Binding-site contacts:
Ligand atom C8 contacts residue ASN246 of chain 1.G at 4.4 Å.
Ligand atom C5 contacts residue ASN246 of chain 1.G at 3.7 Å.
Ligand atom O6 contacts residue ASN234 of chain 1.G at 3.4 Å (h-bond).
Ligand atom C7 contacts residue VAL92 of chain 1.G at 4.0 Å (hydrophobic).
Ligand atom C6 contacts residue VAL92 of chain 1.G at 4.1 Å (hydrophobic).
Ligand atom C3 contacts residue ASN246 of chain 1.G at 3.9 Å.
Ligand atom N2 contacts residue ASN246 of chain 1.G at 3.0 Å (h-bond).
Ligand atom C8 contacts residue GLU90 of chain 1.G at 3.6 Å.
Ligand atom C1 contacts residue ASN234 of chain 1.G at 4.4 Å.
Ligand atom C2 contacts residue ASN246 of chain 1.G at 2.6 Å.
Ligand atom O6 contacts residue GLU90 of chain 1.G at 4.1 Å.
Ligand atom O7 contacts residue ASN246 of chain 1.G at 3.4 Å (h-bond).
Ligand atom O5 contacts residue ASN246 of chain 1.G at 2.4 Å (h-bond).
Ligand atom C5 contacts residue VAL92 of chain 1.G at 4.0 Å (hydrophobic).
Ligand atom C7 contacts residue ASN246 of chain 1.G at 3.3 Å.
Ligand atom C6 contacts residue ASN234 of chain 1.G at 3.8 Å.
Ligand atom C8 contacts residue VAL92 of chain 1.G at 3.8 Å (hydrophobic).
Ligand atom C6 contacts residue GLU90 of chain 1.G at 3.8 Å.
Ligand atom O5 contacts residue ASN234 of chain 1.G at 3.5 Å.
Ligand atom C5 contacts residue ASN234 of chain 1.G at 4.5 Å.
Ligand atom C4 contacts residue ASN246 of chain 1.G at 4.3 Å.
Ligand atom O7 contacts residue VAL92 of chain 1.G at 3.8 Å.
Ligand atom C1 contacts residue ASN246 of chain 1.G at 1.5 Å.

A protein and the small-molecule ligand that binds it are described below.
Small molecule (SMILES): CC(=O)N[C@H]1[C@H](O[C@H]2[C@H](O)[C@@H](NC(C)=O)CO[C@@H]2CO)O[C@H](CO)[C@@H](O)[C@@H]1O

Sequence of chain 1.G:
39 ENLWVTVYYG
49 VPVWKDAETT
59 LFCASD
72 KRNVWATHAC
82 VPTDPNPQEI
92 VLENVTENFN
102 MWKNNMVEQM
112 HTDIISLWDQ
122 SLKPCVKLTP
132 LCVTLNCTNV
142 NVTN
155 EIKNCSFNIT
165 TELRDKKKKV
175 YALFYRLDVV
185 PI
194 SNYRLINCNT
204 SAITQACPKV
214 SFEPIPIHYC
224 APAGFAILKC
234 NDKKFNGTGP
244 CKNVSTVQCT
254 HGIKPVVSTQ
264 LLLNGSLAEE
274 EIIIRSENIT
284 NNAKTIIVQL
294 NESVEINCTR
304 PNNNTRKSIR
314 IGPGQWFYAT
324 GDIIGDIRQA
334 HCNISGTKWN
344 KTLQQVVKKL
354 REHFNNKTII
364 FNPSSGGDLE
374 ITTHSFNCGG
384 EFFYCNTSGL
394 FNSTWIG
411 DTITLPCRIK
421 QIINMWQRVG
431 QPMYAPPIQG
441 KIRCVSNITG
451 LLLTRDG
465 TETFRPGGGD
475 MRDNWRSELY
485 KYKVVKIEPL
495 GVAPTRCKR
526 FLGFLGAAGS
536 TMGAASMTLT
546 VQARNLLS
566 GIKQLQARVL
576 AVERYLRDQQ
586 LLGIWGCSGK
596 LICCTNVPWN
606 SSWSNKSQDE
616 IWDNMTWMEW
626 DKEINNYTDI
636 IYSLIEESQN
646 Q